Sequence of chain 56.E:
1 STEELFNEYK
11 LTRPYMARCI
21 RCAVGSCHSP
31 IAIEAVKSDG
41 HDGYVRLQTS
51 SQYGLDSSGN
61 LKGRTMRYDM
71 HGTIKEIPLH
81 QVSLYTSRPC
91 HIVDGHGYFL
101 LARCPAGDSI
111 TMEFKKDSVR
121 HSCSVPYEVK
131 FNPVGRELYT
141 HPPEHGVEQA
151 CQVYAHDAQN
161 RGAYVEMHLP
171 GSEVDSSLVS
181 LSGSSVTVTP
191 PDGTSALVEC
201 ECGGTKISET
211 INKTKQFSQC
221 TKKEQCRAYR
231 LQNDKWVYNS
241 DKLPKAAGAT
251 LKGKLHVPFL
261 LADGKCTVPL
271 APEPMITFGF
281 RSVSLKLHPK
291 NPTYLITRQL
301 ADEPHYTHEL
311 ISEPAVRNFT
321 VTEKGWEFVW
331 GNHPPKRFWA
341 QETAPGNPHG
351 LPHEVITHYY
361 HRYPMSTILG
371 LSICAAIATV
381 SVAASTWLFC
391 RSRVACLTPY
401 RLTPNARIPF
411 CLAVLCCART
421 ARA

The protein below binds the small molecule below.
Small molecule (SMILES): CC(=O)N[C@@H]1[C@@H](O)[C@H](O)[C@@H](CO)O[C@H]1O

Binding-site contacts:
Ligand atom O5 contacts residue ASN212 of chain 56.E at 2.4 Å (h-bond).
Ligand atom N2 contacts residue ILE211 of chain 56.E at 4.3 Å.
Ligand atom O7 contacts residue ASN212 of chain 56.E at 4.5 Å.
Ligand atom N2 contacts residue ASN212 of chain 56.E at 2.9 Å (h-bond).
Ligand atom C1 contacts residue ILE211 of chain 56.E at 4.2 Å (hydrophobic).
Ligand atom C5 contacts residue ASN212 of chain 56.E at 3.7 Å.
Ligand atom C7 contacts residue ASN212 of chain 56.E at 3.9 Å.
Ligand atom C3 contacts residue ASN212 of chain 56.E at 3.8 Å.
Ligand atom C1 contacts residue ASN212 of chain 56.E at 1.4 Å.
Ligand atom C4 contacts residue ASN212 of chain 56.E at 4.2 Å.
Ligand atom C2 contacts residue ASN212 of chain 56.E at 2.4 Å.